A protein and the small-molecule ligand that binds it are described below.
Small molecule (SMILES): CC(=O)N[C@@H]1[C@@H](O)[C@H](O)[C@@H](CO)O[C@H]1O

Binding-site contacts:
Ligand atom N2 contacts residue GLU101 of chain 1.C at 4.1 Å.
Ligand atom O5 contacts residue ASN54 of chain 1.B at 2.4 Å (h-bond).
Ligand atom C5 contacts residue ASN54 of chain 1.B at 3.7 Å.
Ligand atom C4 contacts residue GLU101 of chain 1.C at 4.4 Å.
Ligand atom C3 contacts residue GLU101 of chain 1.C at 3.5 Å.
Ligand atom O7 contacts residue ASN54 of chain 1.B at 3.7 Å.
Ligand atom C4 contacts residue ASN54 of chain 1.B at 4.2 Å.
Ligand atom C2 contacts residue ASN54 of chain 1.B at 2.4 Å.
Ligand atom C7 contacts residue ASN54 of chain 1.B at 3.5 Å.
Ligand atom O3 contacts residue GLU101 of chain 1.C at 2.7 Å (salt-bridge).
Ligand atom C2 contacts residue GLU101 of chain 1.C at 4.4 Å.
Ligand atom C1 contacts residue ASN54 of chain 1.B at 1.4 Å.
Ligand atom C3 contacts residue ASN54 of chain 1.B at 3.8 Å.
Ligand atom C7 contacts residue PRO49 of chain 1.B at 4.1 Å (hydrophobic).
Ligand atom O4 contacts residue GLU101 of chain 1.C at 3.6 Å (salt-bridge).
Ligand atom N2 contacts residue ASN54 of chain 1.B at 2.9 Å (h-bond).
Ligand atom C7 contacts residue CYS50 of chain 1.B at 3.6 Å (hydrophobic).
Ligand atom C8 contacts residue CYS50 of chain 1.B at 3.7 Å (hydrophobic).
Ligand atom O7 contacts residue CYS50 of chain 1.B at 2.9 Å (h-bond).
Ligand atom O7 contacts residue PRO49 of chain 1.B at 3.5 Å.
Ligand atom C8 contacts residue PRO49 of chain 1.B at 4.0 Å (hydrophobic).
Ligand atom C8 contacts residue PHE45 of chain 1.D at 4.2 Å (hydrophobic).

Sequence of chain 1.B:
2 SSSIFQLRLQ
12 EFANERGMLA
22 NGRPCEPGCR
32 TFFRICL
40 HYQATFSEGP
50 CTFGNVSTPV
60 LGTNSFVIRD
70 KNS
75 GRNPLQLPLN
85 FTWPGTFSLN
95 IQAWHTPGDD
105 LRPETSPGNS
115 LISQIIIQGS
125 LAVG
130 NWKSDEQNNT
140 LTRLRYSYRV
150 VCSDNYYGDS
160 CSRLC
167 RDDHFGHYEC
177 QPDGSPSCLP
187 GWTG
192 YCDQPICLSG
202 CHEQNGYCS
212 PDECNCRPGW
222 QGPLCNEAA

Sequence of chain 1.C:
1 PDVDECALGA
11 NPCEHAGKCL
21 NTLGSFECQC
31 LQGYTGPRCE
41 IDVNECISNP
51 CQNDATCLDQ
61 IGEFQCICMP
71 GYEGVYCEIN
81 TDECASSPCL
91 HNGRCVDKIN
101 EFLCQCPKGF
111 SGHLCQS

Sequence of chain 1.D:
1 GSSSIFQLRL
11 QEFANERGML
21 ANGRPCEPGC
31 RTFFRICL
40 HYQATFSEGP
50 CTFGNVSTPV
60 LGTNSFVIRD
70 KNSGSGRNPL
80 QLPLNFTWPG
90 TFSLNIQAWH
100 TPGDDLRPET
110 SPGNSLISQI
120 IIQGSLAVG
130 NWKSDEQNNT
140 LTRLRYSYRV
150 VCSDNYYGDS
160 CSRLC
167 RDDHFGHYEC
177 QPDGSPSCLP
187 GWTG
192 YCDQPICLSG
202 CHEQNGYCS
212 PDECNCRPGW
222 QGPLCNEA